Sequence of chain 1.A:
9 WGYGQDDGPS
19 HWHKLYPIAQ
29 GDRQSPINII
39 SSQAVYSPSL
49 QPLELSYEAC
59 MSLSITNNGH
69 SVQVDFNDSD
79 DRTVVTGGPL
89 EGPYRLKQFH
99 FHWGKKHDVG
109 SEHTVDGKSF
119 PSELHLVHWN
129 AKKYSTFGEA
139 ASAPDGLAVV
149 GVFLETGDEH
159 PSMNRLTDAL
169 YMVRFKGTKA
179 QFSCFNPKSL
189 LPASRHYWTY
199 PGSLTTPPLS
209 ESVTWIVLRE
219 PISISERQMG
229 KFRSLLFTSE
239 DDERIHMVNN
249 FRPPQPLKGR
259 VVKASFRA

Binding-site contacts:
Ligand atom C4 contacts residue GLN96 of chain 1.A at 3.5 Å.
Ligand atom O2 contacts residue HIS98 of chain 1.A at 3.4 Å.
Ligand atom C2 contacts residue LEU202 of chain 1.A at 3.4 Å (hydrophobic).
Ligand atom N1 contacts residue HIS100 of chain 1.A at 3.4 Å (h-bond).
Ligand atom S1 contacts residue HIS123 of chain 1.A at 3.9 Å.
Ligand atom C2 contacts residue VAL125 of chain 1.A at 3.8 Å (hydrophobic).
Ligand atom C5 contacts residue GLN96 of chain 1.A at 3.9 Å.
Ligand atom C7 contacts residue GLN96 of chain 1.A at 3.5 Å.
Ligand atom O2 contacts residue TRP213 of chain 1.A at 3.7 Å.
Ligand atom C16 contacts residue PRO206 of chain 1.A at 4.0 Å (hydrophobic).
Ligand atom C6 contacts residue THR204 of chain 1.A at 3.9 Å.
Ligand atom O1 contacts residue LEU202 of chain 1.A at 3.4 Å.
Ligand atom C12 contacts residue THR204 of chain 1.A at 3.7 Å.
Ligand atom C3 contacts residue GLN96 of chain 1.A at 3.8 Å.
Ligand atom O2 contacts residue HIS123 of chain 1.A at 3.2 Å (h-bond).
Ligand atom N1 contacts residue ZN1 of chain 1.B at 2.0 Å.
Ligand atom O3 contacts residue PHE135 of chain 1.A at 3.1 Å.
Ligand atom C17 contacts residue PRO206 of chain 1.A at 4.0 Å (hydrophobic).
Ligand atom C5 contacts residue THR204 of chain 1.A at 3.9 Å.
Ligand atom C15 contacts residue ALA139 of chain 1.A at 3.6 Å (hydrophobic).
Ligand atom C3 contacts residue VAL125 of chain 1.A at 3.8 Å (hydrophobic).
Ligand atom S1 contacts residue ZN1 of chain 1.B at 3.0 Å.
Ligand atom S1 contacts residue HIS98 of chain 1.A at 3.8 Å.
Ligand atom O2 contacts residue VAL147 of chain 1.A at 3.7 Å.
Ligand atom N1 contacts residue HIS123 of chain 1.A at 3.3 Å (h-bond).
Ligand atom O2 contacts residue ZN1 of chain 1.B at 3.0 Å.
Ligand atom C13 contacts residue PRO206 of chain 1.A at 3.9 Å (hydrophobic).
Ligand atom C3 contacts residue LEU202 of chain 1.A at 3.6 Å (hydrophobic).
Ligand atom C6 contacts residue HIS98 of chain 1.A at 3.6 Å.
Ligand atom C18 contacts residue PRO206 of chain 1.A at 3.8 Å (hydrophobic).
Ligand atom O2 contacts residue VAL125 of chain 1.A at 4.0 Å.
Ligand atom C1 contacts residue HIS98 of chain 1.A at 3.6 Å.
Ligand atom O1 contacts residue THR203 of chain 1.A at 2.9 Å (h-bond).
Ligand atom S1 contacts residue THR203 of chain 1.A at 3.8 Å.
Ligand atom N1 contacts residue THR203 of chain 1.A at 2.7 Å (h-bond).
Ligand atom C14 contacts residue ALA139 of chain 1.A at 3.9 Å (hydrophobic).
Ligand atom C11 contacts residue PRO205 of chain 1.A at 4.0 Å (hydrophobic).
Ligand atom O3 contacts residue GLN96 of chain 1.A at 3.2 Å (h-bond).
Ligand atom N1 contacts residue HIS98 of chain 1.A at 3.2 Å (h-bond).
Ligand atom O1 contacts residue TRP213 of chain 1.A at 3.8 Å.

A protein and the small-molecule ligand that binds it are described below.
Small molecule (SMILES): NS(=O)(=O)c1ccc(C(=O)N2CCC(O)(c3ccccc3)CC2)cc1